Binding-site contacts:
Ligand atom O30 contacts residue TRP17 of chain 2.A at 3.0 Å (h-bond).
Ligand atom C29 contacts residue ARG16 of chain 2.A at 3.6 Å.
Ligand atom O19 contacts residue ASP132 of chain 2.A at 3.0 Å (salt-bridge).
Ligand atom O20 contacts residue SER78 of chain 2.A at 3.3 Å.
Ligand atom O30 contacts residue ILE77 of chain 2.A at 3.6 Å.
Ligand atom C09 contacts residue TRP17 of chain 2.A at 3.8 Å (hydrophobic).
Ligand atom O22 contacts residue MG1 of chain 2.C at 3.5 Å.
Ligand atom C09 contacts residue SER78 of chain 2.A at 3.7 Å.
Ligand atom O23 contacts residue MG1 of chain 2.C at 2.2 Å.
Ligand atom C03 contacts residue PRO79 of chain 2.A at 3.8 Å (hydrophobic).
Ligand atom P21 contacts residue SER78 of chain 2.A at 3.6 Å.
Ligand atom O30 contacts residue HIS75 of chain 2.A at 2.4 Å (h-bond).
Ligand atom C12 contacts residue TRP17 of chain 2.A at 3.8 Å (hydrophobic).
Ligand atom C04 contacts residue TRP17 of chain 2.A at 3.9 Å (hydrophobic).
Ligand atom N07 contacts residue ILE154 of chain 2.A at 3.8 Å.
Ligand atom C29 contacts residue TRP17 of chain 2.A at 3.3 Å (hydrophobic).
Ligand atom O19 contacts residue MG1 of chain 2.C at 2.2 Å.
Ligand atom P17 contacts residue MG1 of chain 2.C at 3.5 Å.
Ligand atom C11 contacts residue ILE77 of chain 2.A at 3.9 Å (hydrophobic).
Ligand atom C03 contacts residue TRP17 of chain 2.A at 3.5 Å (hydrophobic).
Ligand atom O14 contacts residue SER78 of chain 2.A at 2.9 Å (h-bond).
Ligand atom N02 contacts residue TRP17 of chain 2.A at 3.9 Å.
Ligand atom O22 contacts residue SER78 of chain 2.A at 3.4 Å.
Ligand atom N02 contacts residue PRO79 of chain 2.A at 3.9 Å.
Ligand atom O16 contacts residue SER78 of chain 2.A at 3.9 Å.
Ligand atom O30 contacts residue ARG16 of chain 2.A at 3.9 Å.
Ligand atom O24 contacts residue SER78 of chain 2.A at 3.7 Å.
Ligand atom N10 contacts residue TRP17 of chain 2.A at 3.4 Å.
Ligand atom C29 contacts residue HIS75 of chain 2.A at 3.3 Å.
Ligand atom O14 contacts residue ILE77 of chain 2.A at 3.4 Å.
Ligand atom O20 contacts residue MG1 of chain 2.C at 3.8 Å.
Ligand atom N06 contacts residue ILE154 of chain 2.A at 3.9 Å.
Ligand atom O18 contacts residue ALA136 of chain 2.A at 3.6 Å.
Ligand atom C11 contacts residue TRP17 of chain 2.A at 3.8 Å (hydrophobic).
Ligand atom O24 contacts residue LYS82 of chain 2.A at 3.2 Å.
Ligand atom C13 contacts residue HIS75 of chain 2.A at 3.3 Å.
Ligand atom P21 contacts residue MG1 of chain 2.C at 3.2 Å.
Ligand atom O18 contacts residue LEU158 of chain 2.A at 3.7 Å.
Ligand atom C12 contacts residue HIS75 of chain 2.A at 3.9 Å.
Ligand atom N08 contacts residue SER78 of chain 2.A at 3.9 Å.

Sequence of chain 2.A:
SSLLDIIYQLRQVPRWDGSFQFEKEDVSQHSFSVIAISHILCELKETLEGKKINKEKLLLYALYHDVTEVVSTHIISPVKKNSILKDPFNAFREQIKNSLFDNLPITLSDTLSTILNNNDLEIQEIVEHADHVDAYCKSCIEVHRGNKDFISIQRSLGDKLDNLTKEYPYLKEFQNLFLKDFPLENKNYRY

A small-molecule ligand and the protein it binds are described below.
Small molecule (SMILES): Nc1ncnc2c1ncn2[C@@H]1O[C@H](COP(=O)(O)OP(=O)(O)O)[C@H]1CO